Binding-site contacts:
Ligand atom N07 contacts residue AKG1 of chain 1.G at 4.1 Å.
Ligand atom C12 contacts residue HIS235 of chain 1.A at 4.1 Å.
Ligand atom N09 contacts residue TYR259 of chain 1.A at 3.5 Å.
Ligand atom C15 contacts residue VAL230 of chain 1.A at 3.6 Å (hydrophobic).
Ligand atom N14 contacts residue TYR259 of chain 1.A at 4.1 Å.
Ligand atom C05 contacts residue PHE356 of chain 1.A at 4.0 Å (hydrophobic).
Ligand atom O18 contacts residue LEU300 of chain 1.A at 4.0 Å.
Ligand atom O01 contacts residue TYR259 of chain 1.A at 4.1 Å.
Ligand atom C08 contacts residue PHE356 of chain 1.A at 3.4 Å (hydrophobic).
Ligand atom N14 contacts residue AKG1 of chain 1.G at 2.3 Å (h-bond).
Ligand atom O01 contacts residue ARG335 of chain 1.A at 3.5 Å (salt-bridge).
Ligand atom C13 contacts residue AKG1 of chain 1.G at 2.7 Å.
Ligand atom O01 contacts residue VAL234 of chain 1.A at 3.4 Å.
Ligand atom O16 contacts residue AKG1 of chain 1.G at 2.4 Å (h-bond).
Ligand atom C05 contacts residue TYR259 of chain 1.A at 3.7 Å (hydrophobic).
Ligand atom C12 contacts residue AKG1 of chain 1.G at 3.1 Å.
Ligand atom O17 contacts residue VAL230 of chain 1.A at 3.7 Å.
Ligand atom C15 contacts residue THR231 of chain 1.A at 4.0 Å.
Ligand atom O16 contacts residue VAL230 of chain 1.A at 3.4 Å.
Ligand atom C15 contacts residue LYS187 of chain 1.A at 3.9 Å.
Ligand atom C02 contacts residue ARG335 of chain 1.A at 3.3 Å.
Ligand atom C11 contacts residue TYR259 of chain 1.A at 3.8 Å (hydrophobic).
Ligand atom C06 contacts residue PHE356 of chain 1.A at 3.9 Å (hydrophobic).
Ligand atom C04 contacts residue TYR259 of chain 1.A at 3.8 Å (hydrophobic).
Ligand atom O18 contacts residue TYR336 of chain 1.A at 3.7 Å.
Ligand atom C08 contacts residue TYR259 of chain 1.A at 3.7 Å (hydrophobic).
Ligand atom O16 contacts residue THR231 of chain 1.A at 2.7 Å.
Ligand atom N07 contacts residue PHE356 of chain 1.A at 3.5 Å.
Ligand atom C02 contacts residue TYR336 of chain 1.A at 3.5 Å (hydrophobic).
Ligand atom N07 contacts residue TYR259 of chain 1.A at 4.1 Å.
Ligand atom C12 contacts residue TYR259 of chain 1.A at 3.6 Å (hydrophobic).
Ligand atom O17 contacts residue AKG1 of chain 1.G at 3.6 Å.
Ligand atom O18 contacts residue ARG335 of chain 1.A at 2.5 Å (salt-bridge).
Ligand atom O17 contacts residue LYS187 of chain 1.A at 2.7 Å (salt-bridge).
Ligand atom N10 contacts residue TYR259 of chain 1.A at 3.1 Å (h-bond).
Ligand atom C06 contacts residue AKG1 of chain 1.G at 4.0 Å.
Ligand atom C06 contacts residue TYR259 of chain 1.A at 3.8 Å (hydrophobic).
Ligand atom C15 contacts residue AKG1 of chain 1.G at 2.6 Å.
Ligand atom O01 contacts residue TYR336 of chain 1.A at 2.5 Å (h-bond).
Ligand atom N09 contacts residue PHE356 of chain 1.A at 3.5 Å.

Sequence of chain 1.A:
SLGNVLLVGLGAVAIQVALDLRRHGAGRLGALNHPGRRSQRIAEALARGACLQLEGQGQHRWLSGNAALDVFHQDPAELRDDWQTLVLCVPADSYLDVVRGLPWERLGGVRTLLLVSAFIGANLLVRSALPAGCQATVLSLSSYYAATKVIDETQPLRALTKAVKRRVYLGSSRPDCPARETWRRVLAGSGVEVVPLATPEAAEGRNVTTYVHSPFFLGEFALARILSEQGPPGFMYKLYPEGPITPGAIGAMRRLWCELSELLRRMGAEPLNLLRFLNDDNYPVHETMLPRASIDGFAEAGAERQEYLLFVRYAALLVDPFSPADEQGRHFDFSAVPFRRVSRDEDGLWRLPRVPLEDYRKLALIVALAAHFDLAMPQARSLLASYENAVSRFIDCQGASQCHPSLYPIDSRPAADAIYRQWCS

The protein below binds the small molecule below.
Small molecule (SMILES): N[C@@H](CCN[C@@H](Cc1cnc[nH]1)C(=O)O)C(=O)O